A protein and the small-molecule ligand that binds it are described below.
Small molecule (SMILES): CC(=O)N[C@@H]1[C@@H](O)[C@H](O)[C@@H](CO)O[C@H]1O

Sequence of chain 1.D:
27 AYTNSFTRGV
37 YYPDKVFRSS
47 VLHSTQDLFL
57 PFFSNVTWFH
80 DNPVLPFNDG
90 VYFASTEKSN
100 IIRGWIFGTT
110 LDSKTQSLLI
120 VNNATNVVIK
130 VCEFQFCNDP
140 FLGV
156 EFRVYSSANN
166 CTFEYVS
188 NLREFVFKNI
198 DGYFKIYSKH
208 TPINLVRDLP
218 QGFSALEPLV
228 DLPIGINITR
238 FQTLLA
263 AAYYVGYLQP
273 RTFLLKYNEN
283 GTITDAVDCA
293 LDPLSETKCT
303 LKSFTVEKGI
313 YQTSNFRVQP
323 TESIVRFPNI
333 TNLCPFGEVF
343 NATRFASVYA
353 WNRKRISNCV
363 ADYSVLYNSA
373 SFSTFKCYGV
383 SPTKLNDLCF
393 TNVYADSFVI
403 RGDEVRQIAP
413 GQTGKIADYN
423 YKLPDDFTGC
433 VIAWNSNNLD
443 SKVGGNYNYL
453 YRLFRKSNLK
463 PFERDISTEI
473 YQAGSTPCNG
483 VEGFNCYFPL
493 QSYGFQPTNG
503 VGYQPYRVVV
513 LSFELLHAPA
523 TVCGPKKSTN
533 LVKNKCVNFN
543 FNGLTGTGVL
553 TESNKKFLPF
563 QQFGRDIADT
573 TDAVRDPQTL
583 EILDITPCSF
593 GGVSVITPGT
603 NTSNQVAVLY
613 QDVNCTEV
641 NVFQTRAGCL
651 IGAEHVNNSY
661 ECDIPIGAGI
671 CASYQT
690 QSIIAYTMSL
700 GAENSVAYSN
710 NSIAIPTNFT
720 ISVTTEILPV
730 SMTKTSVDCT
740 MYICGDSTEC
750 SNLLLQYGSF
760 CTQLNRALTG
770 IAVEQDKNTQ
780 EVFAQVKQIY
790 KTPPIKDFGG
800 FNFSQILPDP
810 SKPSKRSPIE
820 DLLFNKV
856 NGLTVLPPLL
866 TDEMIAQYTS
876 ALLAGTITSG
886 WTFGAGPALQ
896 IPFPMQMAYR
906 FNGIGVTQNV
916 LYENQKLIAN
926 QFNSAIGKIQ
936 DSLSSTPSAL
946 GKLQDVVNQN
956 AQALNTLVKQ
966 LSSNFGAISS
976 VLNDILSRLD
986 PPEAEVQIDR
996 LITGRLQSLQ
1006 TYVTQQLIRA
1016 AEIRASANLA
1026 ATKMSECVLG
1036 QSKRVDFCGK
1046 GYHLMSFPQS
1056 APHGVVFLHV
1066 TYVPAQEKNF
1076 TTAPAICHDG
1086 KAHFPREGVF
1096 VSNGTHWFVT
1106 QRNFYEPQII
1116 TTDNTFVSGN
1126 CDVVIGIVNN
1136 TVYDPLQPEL

Sequence of chain 1.G:
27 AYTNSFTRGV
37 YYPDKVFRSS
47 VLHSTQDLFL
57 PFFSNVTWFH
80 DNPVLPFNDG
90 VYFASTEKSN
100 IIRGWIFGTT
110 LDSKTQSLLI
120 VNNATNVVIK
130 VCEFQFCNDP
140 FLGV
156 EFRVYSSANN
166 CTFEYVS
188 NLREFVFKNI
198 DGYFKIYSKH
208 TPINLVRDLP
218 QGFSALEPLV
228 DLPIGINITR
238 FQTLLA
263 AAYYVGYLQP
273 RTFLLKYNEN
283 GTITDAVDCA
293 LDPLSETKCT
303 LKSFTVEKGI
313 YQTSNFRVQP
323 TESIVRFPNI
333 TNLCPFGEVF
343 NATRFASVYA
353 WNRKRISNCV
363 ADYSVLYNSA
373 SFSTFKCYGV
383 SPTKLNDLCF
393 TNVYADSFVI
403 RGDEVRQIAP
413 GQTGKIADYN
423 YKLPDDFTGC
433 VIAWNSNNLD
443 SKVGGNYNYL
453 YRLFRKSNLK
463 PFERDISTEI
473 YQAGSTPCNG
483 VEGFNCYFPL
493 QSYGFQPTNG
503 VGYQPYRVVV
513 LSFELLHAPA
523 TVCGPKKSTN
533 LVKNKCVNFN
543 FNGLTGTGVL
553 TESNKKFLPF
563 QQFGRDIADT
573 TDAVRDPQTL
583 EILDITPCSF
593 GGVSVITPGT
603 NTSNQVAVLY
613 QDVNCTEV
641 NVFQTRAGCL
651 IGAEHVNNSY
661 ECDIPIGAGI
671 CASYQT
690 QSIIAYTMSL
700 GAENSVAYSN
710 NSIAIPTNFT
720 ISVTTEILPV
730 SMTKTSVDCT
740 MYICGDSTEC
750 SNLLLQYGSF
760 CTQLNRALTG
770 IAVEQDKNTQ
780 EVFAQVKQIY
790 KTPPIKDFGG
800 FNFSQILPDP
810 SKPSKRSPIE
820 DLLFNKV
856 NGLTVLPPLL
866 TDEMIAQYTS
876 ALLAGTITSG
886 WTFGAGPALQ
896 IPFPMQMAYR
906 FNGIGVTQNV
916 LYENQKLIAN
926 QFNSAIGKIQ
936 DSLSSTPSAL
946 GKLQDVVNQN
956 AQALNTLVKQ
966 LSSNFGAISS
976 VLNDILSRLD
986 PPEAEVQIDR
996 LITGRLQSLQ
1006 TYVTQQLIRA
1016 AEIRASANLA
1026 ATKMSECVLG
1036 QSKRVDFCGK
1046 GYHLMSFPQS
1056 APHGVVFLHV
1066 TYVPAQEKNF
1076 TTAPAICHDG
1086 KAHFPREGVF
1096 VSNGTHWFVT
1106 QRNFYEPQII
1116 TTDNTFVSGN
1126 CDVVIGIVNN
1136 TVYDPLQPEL

Binding-site contacts:
Ligand atom O5 contacts residue ASP796 of chain 1.G at 4.3 Å.
Ligand atom O7 contacts residue ASN709 of chain 1.D at 3.1 Å (h-bond).
Ligand atom C5 contacts residue ASN709 of chain 1.D at 3.8 Å.
Ligand atom C3 contacts residue ASN709 of chain 1.D at 3.9 Å.
Ligand atom C8 contacts residue GLY1131 of chain 1.D at 3.4 Å.
Ligand atom C2 contacts residue ASN709 of chain 1.D at 2.5 Å.
Ligand atom C7 contacts residue ASN709 of chain 1.D at 3.2 Å.
Ligand atom C8 contacts residue ASN709 of chain 1.D at 4.4 Å.
Ligand atom C1 contacts residue ASN709 of chain 1.D at 1.5 Å.
Ligand atom N2 contacts residue ASN709 of chain 1.D at 2.9 Å (h-bond).
Ligand atom C4 contacts residue ASN709 of chain 1.D at 4.3 Å.
Ligand atom C8 contacts residue ILE1130 of chain 1.D at 4.0 Å (hydrophobic).
Ligand atom O5 contacts residue ASN709 of chain 1.D at 2.4 Å (h-bond).